Sequence of chain 1.A:
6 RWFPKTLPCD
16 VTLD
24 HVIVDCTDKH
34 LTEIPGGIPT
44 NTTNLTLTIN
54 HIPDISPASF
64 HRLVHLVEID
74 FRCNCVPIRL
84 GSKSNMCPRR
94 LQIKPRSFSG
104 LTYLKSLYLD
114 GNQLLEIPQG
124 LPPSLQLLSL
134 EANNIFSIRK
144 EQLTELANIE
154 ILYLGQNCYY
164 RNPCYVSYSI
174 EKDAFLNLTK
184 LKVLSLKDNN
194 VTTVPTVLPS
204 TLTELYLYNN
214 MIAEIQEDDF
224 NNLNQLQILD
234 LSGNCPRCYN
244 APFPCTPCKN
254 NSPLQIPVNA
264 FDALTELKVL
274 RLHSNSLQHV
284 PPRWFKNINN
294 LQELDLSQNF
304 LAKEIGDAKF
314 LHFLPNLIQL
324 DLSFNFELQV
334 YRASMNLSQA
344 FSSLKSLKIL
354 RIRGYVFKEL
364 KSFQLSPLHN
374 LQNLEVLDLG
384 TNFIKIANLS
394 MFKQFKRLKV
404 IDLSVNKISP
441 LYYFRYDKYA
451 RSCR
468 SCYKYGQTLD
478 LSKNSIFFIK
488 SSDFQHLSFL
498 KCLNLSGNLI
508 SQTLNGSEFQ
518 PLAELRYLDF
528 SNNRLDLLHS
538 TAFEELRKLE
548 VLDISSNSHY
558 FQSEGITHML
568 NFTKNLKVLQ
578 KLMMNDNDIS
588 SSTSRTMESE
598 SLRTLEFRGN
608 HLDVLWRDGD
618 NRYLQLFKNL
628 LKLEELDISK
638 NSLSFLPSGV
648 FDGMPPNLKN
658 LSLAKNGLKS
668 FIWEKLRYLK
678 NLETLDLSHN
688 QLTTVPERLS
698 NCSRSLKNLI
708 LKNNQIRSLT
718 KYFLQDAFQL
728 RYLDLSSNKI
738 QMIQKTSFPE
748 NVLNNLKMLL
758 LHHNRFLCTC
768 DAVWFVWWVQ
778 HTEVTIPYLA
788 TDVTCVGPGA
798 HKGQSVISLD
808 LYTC

Binding-site contacts:
Ligand atom O5 contacts residue ASN193 of chain 1.A at 2.4 Å (h-bond).
Ligand atom O7 contacts residue PRO166 of chain 1.A at 3.6 Å.
Ligand atom O5 contacts residue TYR168 of chain 1.A at 3.9 Å.
Ligand atom C5 contacts residue TYR168 of chain 1.A at 4.3 Å (hydrophobic).
Ligand atom C2 contacts residue TYR168 of chain 1.A at 4.1 Å (hydrophobic).
Ligand atom C2 contacts residue VAL169 of chain 1.A at 3.8 Å (hydrophobic).
Ligand atom C4 contacts residue VAL169 of chain 1.A at 4.2 Å (hydrophobic).
Ligand atom C2 contacts residue ASN193 of chain 1.A at 2.4 Å.
Ligand atom O7 contacts residue TYR168 of chain 1.A at 3.0 Å (h-bond).
Ligand atom C7 contacts residue TYR168 of chain 1.A at 4.1 Å (hydrophobic).
Ligand atom O4 contacts residue TYR168 of chain 1.A at 4.3 Å.
Ligand atom O6 contacts residue SER170 of chain 1.A at 3.5 Å (h-bond).
Ligand atom C6 contacts residue SER170 of chain 1.A at 4.0 Å.
Ligand atom C7 contacts residue PRO166 of chain 1.A at 4.2 Å (hydrophobic).
Ligand atom C7 contacts residue ASN193 of chain 1.A at 3.7 Å.
Ligand atom O5 contacts residue VAL169 of chain 1.A at 3.3 Å.
Ligand atom O3 contacts residue TYR168 of chain 1.A at 3.5 Å.
Ligand atom C5 contacts residue VAL169 of chain 1.A at 4.2 Å (hydrophobic).
Ligand atom C8 contacts residue TYR162 of chain 1.A at 3.6 Å (hydrophobic).
Ligand atom O3 contacts residue VAL169 of chain 1.A at 4.3 Å.
Ligand atom O5 contacts residue SER170 of chain 1.A at 3.5 Å (h-bond).
Ligand atom C1 contacts residue TYR168 of chain 1.A at 3.9 Å (hydrophobic).
Ligand atom C4 contacts residue TYR168 of chain 1.A at 3.7 Å (hydrophobic).
Ligand atom O5 contacts residue MET214 of chain 1.A at 4.3 Å.
Ligand atom C1 contacts residue VAL169 of chain 1.A at 3.5 Å (hydrophobic).
Ligand atom O7 contacts residue CYS167 of chain 1.A at 3.3 Å (h-bond).
Ligand atom C3 contacts residue TYR168 of chain 1.A at 4.1 Å (hydrophobic).
Ligand atom C8 contacts residue PRO166 of chain 1.A at 4.1 Å (hydrophobic).
Ligand atom C5 contacts residue ASN193 of chain 1.A at 3.7 Å.
Ligand atom C7 contacts residue CYS161 of chain 1.A at 3.9 Å (hydrophobic).
Ligand atom N2 contacts residue ASN193 of chain 1.A at 2.9 Å (h-bond).
Ligand atom O7 contacts residue CYS161 of chain 1.A at 3.3 Å (h-bond).
Ligand atom C3 contacts residue VAL169 of chain 1.A at 4.4 Å (hydrophobic).
Ligand atom O7 contacts residue ASN193 of chain 1.A at 4.1 Å.
Ligand atom C3 contacts residue ASN193 of chain 1.A at 3.8 Å.
Ligand atom C4 contacts residue ASN193 of chain 1.A at 4.3 Å.
Ligand atom C1 contacts residue ASN193 of chain 1.A at 1.4 Å.
Ligand atom C1 contacts residue MET214 of chain 1.A at 4.2 Å (hydrophobic).
Ligand atom C8 contacts residue TYR163 of chain 1.A at 3.8 Å (hydrophobic).
Ligand atom C6 contacts residue VAL169 of chain 1.A at 4.2 Å (hydrophobic).

This protein binds this small molecule.
Small molecule (SMILES): CC(=O)N[C@H]1[C@H](O[C@H]2[C@H](O)[C@@H](NC(C)=O)CO[C@@H]2CO)O[C@H](CO)[C@@H](O)[C@@H]1O